Sequence of chain 1.A:
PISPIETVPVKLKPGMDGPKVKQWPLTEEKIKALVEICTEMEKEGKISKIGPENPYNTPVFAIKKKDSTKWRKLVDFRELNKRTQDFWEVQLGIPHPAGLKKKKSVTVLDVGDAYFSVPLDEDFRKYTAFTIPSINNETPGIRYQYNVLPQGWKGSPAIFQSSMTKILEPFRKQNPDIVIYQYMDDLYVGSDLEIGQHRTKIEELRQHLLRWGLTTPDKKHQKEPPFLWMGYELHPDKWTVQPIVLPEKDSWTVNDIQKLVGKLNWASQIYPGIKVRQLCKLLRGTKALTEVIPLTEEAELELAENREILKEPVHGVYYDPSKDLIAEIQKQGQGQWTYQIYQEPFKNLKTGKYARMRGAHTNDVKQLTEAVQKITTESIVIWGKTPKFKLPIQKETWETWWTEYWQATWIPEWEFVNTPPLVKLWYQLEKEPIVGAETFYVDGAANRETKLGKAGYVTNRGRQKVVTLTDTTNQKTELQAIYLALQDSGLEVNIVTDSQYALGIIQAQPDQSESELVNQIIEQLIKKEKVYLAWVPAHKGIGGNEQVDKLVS

Binding-site contacts:
Ligand atom O26 contacts residue LEU100 of chain 1.A at 3.9 Å.
Ligand atom C22 contacts residue LYS103 of chain 1.A at 3.9 Å.
Ligand atom C22 contacts residue LEU100 of chain 1.A at 3.9 Å (hydrophobic).
Ligand atom O23 contacts residue LYS103 of chain 1.A at 3.5 Å.
Ligand atom O23 contacts residue LYS101 of chain 1.A at 3.7 Å.
Ligand atom O8 contacts residue PHE227 of chain 1.A at 3.9 Å.
Ligand atom C25 contacts residue LEU100 of chain 1.A at 3.9 Å (hydrophobic).
Ligand atom O23 contacts residue VAL179 of chain 1.A at 3.6 Å.
Ligand atom C20 contacts residue TYR181 of chain 1.A at 3.6 Å (hydrophobic).
Ligand atom N24 contacts residue LYS101 of chain 1.A at 2.8 Å (salt-bridge).
Ligand atom C17 contacts residue LEU100 of chain 1.A at 3.7 Å (hydrophobic).
Ligand atom C1 contacts residue TYR318 of chain 1.A at 3.7 Å (hydrophobic).
Ligand atom C11 contacts residue LEU234 of chain 1.A at 3.7 Å (hydrophobic).
Ligand atom C12 contacts residue TRP229 of chain 1.A at 3.5 Å (hydrophobic).
Ligand atom C21 contacts residue TYR188 of chain 1.A at 3.7 Å (hydrophobic).
Ligand atom N13 contacts residue TRP229 of chain 1.A at 2.9 Å.
Ligand atom C25 contacts residue LYS101 of chain 1.A at 3.5 Å.
Ligand atom N24 contacts residue LEU100 of chain 1.A at 3.9 Å.
Ligand atom C21 contacts residue VAL179 of chain 1.A at 3.6 Å (hydrophobic).
Ligand atom C2 contacts residue PHE227 of chain 1.A at 3.8 Å (hydrophobic).
Ligand atom O26 contacts residue TYR318 of chain 1.A at 3.6 Å.
Ligand atom C10 contacts residue LEU234 of chain 1.A at 3.8 Å (hydrophobic).
Ligand atom O26 contacts residue LYS101 of chain 1.A at 3.3 Å (salt-bridge).
Ligand atom C21 contacts residue VAL189 of chain 1.A at 3.6 Å (hydrophobic).
Ligand atom N24 contacts residue LYS103 of chain 1.A at 3.8 Å.
Ligand atom C16 contacts residue TRP229 of chain 1.A at 3.6 Å (hydrophobic).
Ligand atom C11 contacts residue TYR188 of chain 1.A at 3.8 Å (hydrophobic).
Ligand atom C12 contacts residue TYR188 of chain 1.A at 3.2 Å (hydrophobic).
Ligand atom O8 contacts residue VAL106 of chain 1.A at 3.4 Å.
Ligand atom C16 contacts residue PRO95 of chain 1.A at 3.8 Å (hydrophobic).
Ligand atom C16 contacts residue TYR181 of chain 1.A at 3.9 Å (hydrophobic).
Ligand atom C4 contacts residue TYR318 of chain 1.A at 3.5 Å (hydrophobic).
Ligand atom C2 contacts residue HIS235 of chain 1.A at 3.8 Å.
Ligand atom C10 contacts residue TYR188 of chain 1.A at 3.7 Å (hydrophobic).
Ligand atom N13 contacts residue TYR188 of chain 1.A at 3.2 Å.
Ligand atom C1 contacts residue HIS235 of chain 1.A at 3.1 Å.
Ligand atom C2 contacts residue VAL106 of chain 1.A at 3.5 Å (hydrophobic).
Ligand atom C22 contacts residue LYS101 of chain 1.A at 3.7 Å.
Ligand atom C14 contacts residue TRP229 of chain 1.A at 3.4 Å (hydrophobic).
Ligand atom C21 contacts residue GLY190 of chain 1.A at 3.2 Å.

A protein and the small-molecule ligand that binds it are described below.
Small molecule (SMILES): CCCn1c(C(=O)c2cc(C)cc(C#N)c2)c(C(C)C)c(=O)[nH]c1=O